The protein below binds the small molecule below.
Small molecule (SMILES): O=C(c1ccc2nc(C3CCCCC3)oc2c1)N1CC(N2CCN(c3ncccn3)CC2)C1

Sequence of chain 1.A:
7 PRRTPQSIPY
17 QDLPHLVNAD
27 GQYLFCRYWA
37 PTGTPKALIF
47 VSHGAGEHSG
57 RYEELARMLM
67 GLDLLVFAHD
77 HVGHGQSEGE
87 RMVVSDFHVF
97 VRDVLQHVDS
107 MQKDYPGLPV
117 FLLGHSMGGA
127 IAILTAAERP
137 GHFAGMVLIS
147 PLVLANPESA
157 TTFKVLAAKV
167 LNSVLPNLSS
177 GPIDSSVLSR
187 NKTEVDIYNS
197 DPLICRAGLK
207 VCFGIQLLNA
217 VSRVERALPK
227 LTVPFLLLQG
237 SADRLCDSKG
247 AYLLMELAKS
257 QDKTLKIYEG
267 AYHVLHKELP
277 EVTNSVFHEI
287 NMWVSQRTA

Binding-site contacts:
Ligand atom C31 contacts residue SER185 of chain 1.A at 3.8 Å.
Ligand atom C31 contacts residue GLU190 of chain 1.A at 3.7 Å.
Ligand atom C27 contacts residue HIS121 of chain 1.A at 3.7 Å.
Ligand atom C08 contacts residue LEU241 of chain 1.A at 3.8 Å (hydrophobic).
Ligand atom C21 contacts residue LEU241 of chain 1.A at 3.7 Å (hydrophobic).
Ligand atom C26 contacts residue GLU53 of chain 1.A at 3.5 Å.
Ligand atom C02 contacts residue ALA51 of chain 1.A at 3.4 Å (hydrophobic).
Ligand atom C23 contacts residue LEU184 of chain 1.A at 3.5 Å (hydrophobic).
Ligand atom O01 contacts residue MET123 of chain 1.A at 2.9 Å (h-bond).
Ligand atom C11 contacts residue SER122 of chain 1.A at 3.5 Å.
Ligand atom C02 contacts residue SER122 of chain 1.A at 3.0 Å.
Ligand atom N29 contacts residue SER181 of chain 1.A at 3.6 Å.
Ligand atom C32 contacts residue LYS273 of chain 1.A at 3.7 Å.
Ligand atom C17 contacts residue LEU213 of chain 1.A at 3.7 Å (hydrophobic).
Ligand atom C15 contacts residue LEU214 of chain 1.A at 3.8 Å (hydrophobic).
Ligand atom C03 contacts residue SER122 of chain 1.A at 3.5 Å.
Ligand atom C30 contacts residue SER181 of chain 1.A at 3.7 Å.
Ligand atom C24 contacts residue TYR194 of chain 1.A at 3.6 Å (hydrophobic).
Ligand atom C04 contacts residue ALA51 of chain 1.A at 3.8 Å (hydrophobic).
Ligand atom C27 contacts residue GLU53 of chain 1.A at 3.6 Å.
Ligand atom C03 contacts residue ALA51 of chain 1.A at 3.7 Å (hydrophobic).
Ligand atom N29 contacts residue VAL270 of chain 1.A at 3.8 Å.
Ligand atom C19 contacts residue GLY50 of chain 1.A at 3.8 Å.
Ligand atom N25 contacts residue TYR194 of chain 1.A at 3.6 Å.
Ligand atom C26 contacts residue TYR194 of chain 1.A at 3.5 Å (hydrophobic).
Ligand atom C28 contacts residue TYR194 of chain 1.A at 3.7 Å (hydrophobic).
Ligand atom N25 contacts residue VAL270 of chain 1.A at 3.7 Å.
Ligand atom O01 contacts residue SER122 of chain 1.A at 3.0 Å (h-bond).
Ligand atom N18 contacts residue SER122 of chain 1.A at 3.3 Å (h-bond).
Ligand atom N07 contacts residue LEU241 of chain 1.A at 3.7 Å.
Ligand atom C19 contacts residue SER122 of chain 1.A at 3.7 Å.
Ligand atom N18 contacts residue ALA51 of chain 1.A at 3.4 Å (h-bond).
Ligand atom C16 contacts residue LEU214 of chain 1.A at 3.7 Å (hydrophobic).
Ligand atom O01 contacts residue GLY50 of chain 1.A at 3.5 Å.
Ligand atom C06 contacts residue LEU241 of chain 1.A at 3.8 Å (hydrophobic).
Ligand atom C28 contacts residue VAL270 of chain 1.A at 3.7 Å (hydrophobic).
Ligand atom C20 contacts residue HIS121 of chain 1.A at 3.8 Å.
Ligand atom N33 contacts residue TYR194 of chain 1.A at 3.7 Å.
Ligand atom O01 contacts residue ALA51 of chain 1.A at 2.8 Å (h-bond).
Ligand atom C19 contacts residue ALA51 of chain 1.A at 3.5 Å (hydrophobic).